Sequence of chain 42.A:
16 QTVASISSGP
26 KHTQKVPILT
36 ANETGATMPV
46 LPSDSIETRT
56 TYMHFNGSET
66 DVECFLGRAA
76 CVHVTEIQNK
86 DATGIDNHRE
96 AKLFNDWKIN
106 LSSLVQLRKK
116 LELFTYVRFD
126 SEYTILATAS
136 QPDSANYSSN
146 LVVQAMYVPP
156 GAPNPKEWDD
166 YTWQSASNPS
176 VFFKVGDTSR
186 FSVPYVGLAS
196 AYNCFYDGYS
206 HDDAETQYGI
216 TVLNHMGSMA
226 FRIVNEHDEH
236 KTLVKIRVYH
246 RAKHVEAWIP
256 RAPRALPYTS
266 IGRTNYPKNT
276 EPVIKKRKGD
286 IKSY

Binding-site contacts:
Ligand atom C01 contacts residue TYR128 of chain 42.A at 2.9 Å (hydrophobic).
Ligand atom C05 contacts residue TYR128 of chain 42.A at 3.8 Å (hydrophobic).
Ligand atom C17 contacts residue TYR152 of chain 42.A at 3.8 Å (hydrophobic).
Ligand atom C03 contacts residue TYR128 of chain 42.A at 3.7 Å (hydrophobic).
Ligand atom C01 contacts residue MET224 of chain 42.A at 3.7 Å (hydrophobic).
Ligand atom O24 contacts residue TYR152 of chain 42.A at 3.5 Å (h-bond).
Ligand atom C14 contacts residue TYR197 of chain 42.A at 3.7 Å (hydrophobic).
Ligand atom C19 contacts residue TYR152 of chain 42.A at 3.9 Å (hydrophobic).
Ligand atom C07 contacts residue TYR128 of chain 42.A at 2.9 Å (hydrophobic).
Ligand atom C12 contacts residue TYR197 of chain 42.A at 3.5 Å (hydrophobic).
Ligand atom C10 contacts residue TYR197 of chain 42.A at 3.7 Å (hydrophobic).
Ligand atom C14 contacts residue LEU106 of chain 42.A at 3.5 Å (hydrophobic).
Ligand atom N13 contacts residue TYR197 of chain 42.A at 3.4 Å.
Ligand atom C08 contacts residue TYR197 of chain 42.A at 3.9 Å (hydrophobic).
Ligand atom O02 contacts residue MET224 of chain 42.A at 3.5 Å.
Ligand atom O23 contacts residue TYR152 of chain 42.A at 3.0 Å (h-bond).
Ligand atom O24 contacts residue VAL191 of chain 42.A at 3.1 Å.
Ligand atom C04 contacts residue TYR128 of chain 42.A at 3.4 Å (hydrophobic).
Ligand atom N22 contacts residue VAL191 of chain 42.A at 3.9 Å.
Ligand atom O20 contacts residue TYR152 of chain 42.A at 3.7 Å.
Ligand atom C10 contacts residue MET221 of chain 42.A at 3.9 Å (hydrophobic).
Ligand atom C18 contacts residue TYR152 of chain 42.A at 3.7 Å (hydrophobic).
Ligand atom C09 contacts residue MET221 of chain 42.A at 3.9 Å (hydrophobic).
Ligand atom C21 contacts residue TYR152 of chain 42.A at 3.6 Å (hydrophobic).
Ligand atom O16 contacts residue TYR128 of chain 42.A at 2.9 Å (h-bond).
Ligand atom C15 contacts residue TYR197 of chain 42.A at 3.8 Å (hydrophobic).
Ligand atom C01 contacts residue PHE186 of chain 42.A at 2.8 Å (hydrophobic).
Ligand atom O16 contacts residue VAL188 of chain 42.A at 3.8 Å.
Ligand atom C08 contacts residue TYR128 of chain 42.A at 3.3 Å (hydrophobic).
Ligand atom O02 contacts residue TYR128 of chain 42.A at 3.8 Å.
Ligand atom C06 contacts residue ILE104 of chain 42.A at 3.5 Å (hydrophobic).
Ligand atom O20 contacts residue PHE186 of chain 42.A at 3.8 Å.
Ligand atom N22 contacts residue TYR152 of chain 42.A at 3.3 Å (h-bond).
Ligand atom O23 contacts residue VAL191 of chain 42.A at 3.9 Å.
Ligand atom O23 contacts residue LEU221 of chain 43.C at 3.9 Å.
Ligand atom N13 contacts residue GOL1 of chain 42.E at 3.7 Å.
Ligand atom C06 contacts residue TYR128 of chain 42.A at 3.4 Å (hydrophobic).
Ligand atom C15 contacts residue TYR128 of chain 42.A at 3.1 Å (hydrophobic).
Ligand atom C11 contacts residue TYR197 of chain 42.A at 3.5 Å (hydrophobic).
Ligand atom C15 contacts residue SER126 of chain 42.A at 3.5 Å.

Sequence of chain 43.C:
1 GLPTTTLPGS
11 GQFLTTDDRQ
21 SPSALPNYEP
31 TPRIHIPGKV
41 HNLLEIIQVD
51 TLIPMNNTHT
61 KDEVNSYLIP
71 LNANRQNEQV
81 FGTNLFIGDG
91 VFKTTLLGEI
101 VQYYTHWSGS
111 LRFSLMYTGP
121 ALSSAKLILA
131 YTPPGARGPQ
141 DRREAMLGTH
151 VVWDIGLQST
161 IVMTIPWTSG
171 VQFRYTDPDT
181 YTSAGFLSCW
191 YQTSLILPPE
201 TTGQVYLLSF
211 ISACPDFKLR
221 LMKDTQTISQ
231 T

The protein below binds the small molecule below.
Small molecule (SMILES): COc1cc(CC(=O)c2ccc(C#N)cc2)c([N+](=O)[O-])cc1OC

Sequence of chain 42.C:
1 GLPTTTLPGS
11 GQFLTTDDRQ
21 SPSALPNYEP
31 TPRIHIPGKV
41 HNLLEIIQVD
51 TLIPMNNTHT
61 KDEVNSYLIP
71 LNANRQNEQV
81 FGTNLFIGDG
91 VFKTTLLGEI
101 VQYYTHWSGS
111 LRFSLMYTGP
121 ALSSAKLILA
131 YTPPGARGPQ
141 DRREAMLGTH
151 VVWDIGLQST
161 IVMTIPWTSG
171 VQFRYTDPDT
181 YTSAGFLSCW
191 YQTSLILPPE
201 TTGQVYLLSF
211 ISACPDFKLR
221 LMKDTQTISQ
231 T